Binding-site contacts:
Ligand atom N2 contacts residue ASN271 of chain 1.C at 2.9 Å (h-bond).
Ligand atom C5 contacts residue ASN271 of chain 1.C at 3.6 Å.
Ligand atom O6 contacts residue ILE292 of chain 1.C at 3.5 Å.
Ligand atom O7 contacts residue ASN271 of chain 1.C at 4.2 Å.
Ligand atom O5 contacts residue ILE292 of chain 1.C at 3.4 Å.
Ligand atom C5 contacts residue ILE292 of chain 1.C at 4.2 Å (hydrophobic).
Ligand atom C7 contacts residue ASN271 of chain 1.C at 3.7 Å.
Ligand atom C8 contacts residue VAL410 of chain 1.C at 3.8 Å (hydrophobic).
Ligand atom C1 contacts residue ILE292 of chain 1.C at 4.5 Å (hydrophobic).
Ligand atom C1 contacts residue ASN271 of chain 1.C at 1.4 Å.
Ligand atom C3 contacts residue ASN271 of chain 1.C at 3.8 Å.
Ligand atom C4 contacts residue ASN271 of chain 1.C at 4.2 Å.
Ligand atom C2 contacts residue ASN271 of chain 1.C at 2.5 Å.
Ligand atom O5 contacts residue ASN271 of chain 1.C at 2.3 Å (h-bond).
Ligand atom C6 contacts residue ILE292 of chain 1.C at 3.7 Å (hydrophobic).

Sequence of chain 1.C:
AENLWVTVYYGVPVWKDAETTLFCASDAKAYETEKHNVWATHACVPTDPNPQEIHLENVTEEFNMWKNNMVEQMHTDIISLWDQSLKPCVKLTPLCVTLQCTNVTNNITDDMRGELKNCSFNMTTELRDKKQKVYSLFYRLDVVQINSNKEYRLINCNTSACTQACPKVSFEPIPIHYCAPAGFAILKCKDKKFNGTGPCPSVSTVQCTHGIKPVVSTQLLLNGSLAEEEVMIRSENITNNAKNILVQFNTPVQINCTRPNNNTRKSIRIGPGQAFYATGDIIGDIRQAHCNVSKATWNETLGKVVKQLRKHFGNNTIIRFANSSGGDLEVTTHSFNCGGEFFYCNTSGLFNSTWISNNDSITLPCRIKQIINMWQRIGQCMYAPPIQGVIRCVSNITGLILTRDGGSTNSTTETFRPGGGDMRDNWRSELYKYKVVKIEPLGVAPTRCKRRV

The protein below binds the small molecule below.
Small molecule (SMILES): CC(=O)N[C@H]1[C@H](O[C@H]2[C@H](O)[C@@H](NC(C)=O)CO[C@@H]2CO)O[C@H](CO)[C@@H](O)[C@@H]1O